This protein binds this small molecule.
Small molecule (SMILES): CC(=O)N[C@@H]1[C@@H](O)[C@H](O)[C@@H](CO)O[C@H]1O

Binding-site contacts:
Ligand atom C5 contacts residue ASN346 of chain 1.B at 3.4 Å.
Ligand atom N2 contacts residue ASN346 of chain 1.B at 3.4 Å (h-bond).
Ligand atom C2 contacts residue ASN346 of chain 1.B at 2.9 Å.
Ligand atom O6 contacts residue ASN346 of chain 1.B at 4.0 Å.
Ligand atom C5 contacts residue ASN335 of chain 1.B at 3.1 Å.
Ligand atom C1 contacts residue ASN346 of chain 1.B at 1.4 Å.
Ligand atom C3 contacts residue ASN335 of chain 1.B at 3.1 Å.
Ligand atom C2 contacts residue ASN335 of chain 1.B at 3.7 Å.
Ligand atom C4 contacts residue ASN346 of chain 1.B at 4.2 Å.
Ligand atom C1 contacts residue ASN335 of chain 1.B at 3.5 Å.
Ligand atom C7 contacts residue ASN346 of chain 1.B at 4.4 Å.
Ligand atom C6 contacts residue ASN346 of chain 1.B at 4.3 Å.
Ligand atom C4 contacts residue ASN335 of chain 1.B at 3.5 Å.
Ligand atom O5 contacts residue ASN335 of chain 1.B at 3.8 Å.
Ligand atom O3 contacts residue ASN335 of chain 1.B at 4.2 Å.
Ligand atom N2 contacts residue ASN335 of chain 1.B at 4.0 Å.
Ligand atom C6 contacts residue ASN335 of chain 1.B at 4.3 Å.
Ligand atom O4 contacts residue ASN335 of chain 1.B at 3.5 Å (h-bond).
Ligand atom O5 contacts residue ASN346 of chain 1.B at 2.2 Å (h-bond).
Ligand atom C3 contacts residue ASN346 of chain 1.B at 4.0 Å.

Sequence of chain 1.B:
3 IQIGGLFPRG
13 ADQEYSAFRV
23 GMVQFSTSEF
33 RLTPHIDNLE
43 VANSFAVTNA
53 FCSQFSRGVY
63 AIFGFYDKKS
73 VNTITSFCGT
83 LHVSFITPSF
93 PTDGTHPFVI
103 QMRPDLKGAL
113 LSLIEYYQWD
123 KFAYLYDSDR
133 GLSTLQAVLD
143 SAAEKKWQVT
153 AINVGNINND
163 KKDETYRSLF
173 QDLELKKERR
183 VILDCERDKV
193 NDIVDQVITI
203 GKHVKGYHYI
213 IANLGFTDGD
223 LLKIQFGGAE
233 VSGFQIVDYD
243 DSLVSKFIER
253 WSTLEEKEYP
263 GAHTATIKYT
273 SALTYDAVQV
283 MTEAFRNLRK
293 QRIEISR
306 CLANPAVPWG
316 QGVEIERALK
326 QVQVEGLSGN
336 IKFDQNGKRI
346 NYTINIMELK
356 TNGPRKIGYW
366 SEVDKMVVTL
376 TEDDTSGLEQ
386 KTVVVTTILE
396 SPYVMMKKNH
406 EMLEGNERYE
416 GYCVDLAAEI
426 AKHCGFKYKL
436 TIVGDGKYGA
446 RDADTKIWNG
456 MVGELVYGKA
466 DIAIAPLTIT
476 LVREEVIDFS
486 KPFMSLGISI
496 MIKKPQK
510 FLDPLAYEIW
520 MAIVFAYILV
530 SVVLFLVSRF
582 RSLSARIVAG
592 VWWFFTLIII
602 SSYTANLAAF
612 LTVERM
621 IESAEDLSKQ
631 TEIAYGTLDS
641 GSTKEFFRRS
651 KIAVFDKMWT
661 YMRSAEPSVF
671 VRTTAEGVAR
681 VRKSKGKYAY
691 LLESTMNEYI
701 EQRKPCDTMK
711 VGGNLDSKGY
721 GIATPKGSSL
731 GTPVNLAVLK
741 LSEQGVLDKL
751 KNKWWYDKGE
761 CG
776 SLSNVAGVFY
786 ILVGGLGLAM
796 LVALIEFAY